Sequence of chain 1.A:
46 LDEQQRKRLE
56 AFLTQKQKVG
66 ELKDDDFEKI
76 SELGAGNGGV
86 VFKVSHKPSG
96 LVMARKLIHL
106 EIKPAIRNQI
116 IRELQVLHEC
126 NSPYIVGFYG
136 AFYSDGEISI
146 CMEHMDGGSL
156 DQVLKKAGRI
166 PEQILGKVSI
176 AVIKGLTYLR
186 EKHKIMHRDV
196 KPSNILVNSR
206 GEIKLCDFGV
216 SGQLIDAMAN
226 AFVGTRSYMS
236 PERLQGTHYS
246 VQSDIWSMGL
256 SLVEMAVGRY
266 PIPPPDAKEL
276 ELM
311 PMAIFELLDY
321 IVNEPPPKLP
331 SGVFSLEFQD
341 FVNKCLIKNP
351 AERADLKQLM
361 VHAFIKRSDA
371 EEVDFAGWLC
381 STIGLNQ

This protein binds this small molecule.
Small molecule (SMILES): O=C(NC[C@H](O)CO)c1ccncc1Nc1ccc(I)cc1F

Binding-site contacts:
Ligand atom O22 contacts residue MG1 of chain 1.D at 3.4 Å.
Ligand atom C12 contacts residue LEU219 of chain 1.A at 3.5 Å (hydrophobic).
Ligand atom C01 contacts residue ASP212 of chain 1.A at 3.9 Å.
Ligand atom N14 contacts residue PHE213 of chain 1.A at 3.5 Å (h-bond).
Ligand atom C11 contacts residue LEU219 of chain 1.A at 3.6 Å (hydrophobic).
Ligand atom F08 contacts residue MET147 of chain 1.A at 4.0 Å.
Ligand atom N09 contacts residue ASP212 of chain 1.A at 3.7 Å.
Ligand atom C13 contacts residue GLY214 of chain 1.A at 4.0 Å.
Ligand atom C13 contacts residue LEU219 of chain 1.A at 3.8 Å (hydrophobic).
Ligand atom C04 contacts residue ASP212 of chain 1.A at 3.3 Å.
Ligand atom C21 contacts residue LYS101 of chain 1.A at 3.1 Å.
Ligand atom C15 contacts residue VAL215 of chain 1.A at 3.7 Å (hydrophobic).
Ligand atom O17 contacts residue LYS101 of chain 1.A at 4.0 Å.
Ligand atom O22 contacts residue LYS101 of chain 1.A at 3.1 Å (salt-bridge).
Ligand atom C01 contacts residue LEU122 of chain 1.A at 3.7 Å (hydrophobic).
Ligand atom C05 contacts residue MET147 of chain 1.A at 3.7 Å (hydrophobic).
Ligand atom C21 contacts residue ANP1 of chain 1.C at 3.7 Å.
Ligand atom O23 contacts residue MET223 of chain 1.A at 3.8 Å.
Ligand atom I07 contacts residue VAL131 of chain 1.A at 3.6 Å.
Ligand atom O23 contacts residue GLY83 of chain 1.A at 3.7 Å.
Ligand atom C10 contacts residue LEU219 of chain 1.A at 4.0 Å (hydrophobic).
Ligand atom C02 contacts residue PHE213 of chain 1.A at 3.7 Å (hydrophobic).
Ligand atom N09 contacts residue ILE145 of chain 1.A at 3.8 Å.
Ligand atom C01 contacts residue PHE213 of chain 1.A at 3.9 Å (hydrophobic).
Ligand atom C13 contacts residue SER216 of chain 1.A at 3.6 Å.
Ligand atom C06 contacts residue ASP212 of chain 1.A at 4.0 Å.
Ligand atom N14 contacts residue SER216 of chain 1.A at 3.4 Å (h-bond).
Ligand atom C02 contacts residue ASP212 of chain 1.A at 3.9 Å.
Ligand atom C13 contacts residue VAL215 of chain 1.A at 4.0 Å (hydrophobic).
Ligand atom C03 contacts residue ASP212 of chain 1.A at 3.7 Å.
Ligand atom F08 contacts residue ILE145 of chain 1.A at 3.7 Å.
Ligand atom C05 contacts residue ASP212 of chain 1.A at 4.0 Å.
Ligand atom O22 contacts residue ASP212 of chain 1.A at 4.1 Å.
Ligand atom N14 contacts residue VAL215 of chain 1.A at 3.4 Å (h-bond).
Ligand atom C15 contacts residue LEU119 of chain 1.A at 3.8 Å (hydrophobic).
Ligand atom F08 contacts residue LYS101 of chain 1.A at 4.0 Å.
Ligand atom O22 contacts residue ANP1 of chain 1.C at 2.8 Å (h-bond).
Ligand atom F08 contacts residue ASP212 of chain 1.A at 3.0 Å.
Ligand atom O17 contacts residue ASP212 of chain 1.A at 3.6 Å.
Ligand atom C15 contacts residue PHE213 of chain 1.A at 3.5 Å (hydrophobic).